This small molecule binds to this protein.
Small molecule (SMILES): CC(=O)N[C@@H]1[C@@H](O)[C@H](O)[C@@H](CO)O[C@H]1O

Binding-site contacts:
Ligand atom C6 contacts residue NAG1 of chain 2.K at 3.6 Å.
Ligand atom O7 contacts residue ASN12 of chain 2.A at 4.2 Å.
Ligand atom C4 contacts residue ASN12 of chain 2.A at 3.9 Å.
Ligand atom C3 contacts residue ASN12 of chain 2.A at 3.7 Å.
Ligand atom C8 contacts residue ASN12 of chain 2.A at 4.5 Å.
Ligand atom C2 contacts residue ASN12 of chain 2.A at 2.4 Å.
Ligand atom O4 contacts residue NAG1 of chain 2.K at 2.8 Å (h-bond).
Ligand atom C5 contacts residue ASN12 of chain 2.A at 3.6 Å.
Ligand atom N2 contacts residue ASN12 of chain 2.A at 3.2 Å (h-bond).
Ligand atom C3 contacts residue NAG1 of chain 2.K at 3.8 Å.
Ligand atom C7 contacts residue ASN11 of chain 2.A at 4.4 Å.
Ligand atom C1 contacts residue ASN12 of chain 2.A at 1.4 Å.
Ligand atom O6 contacts residue NAG1 of chain 2.K at 3.8 Å.
Ligand atom C7 contacts residue ASN12 of chain 2.A at 4.0 Å.
Ligand atom C5 contacts residue NAG1 of chain 2.K at 3.8 Å.
Ligand atom C8 contacts residue ASN11 of chain 2.A at 3.8 Å.
Ligand atom C4 contacts residue NAG1 of chain 2.K at 3.9 Å.
Ligand atom O3 contacts residue NAG1 of chain 2.K at 3.7 Å.
Ligand atom O5 contacts residue ASN12 of chain 2.A at 2.3 Å (h-bond).

Sequence of chain 2.A:
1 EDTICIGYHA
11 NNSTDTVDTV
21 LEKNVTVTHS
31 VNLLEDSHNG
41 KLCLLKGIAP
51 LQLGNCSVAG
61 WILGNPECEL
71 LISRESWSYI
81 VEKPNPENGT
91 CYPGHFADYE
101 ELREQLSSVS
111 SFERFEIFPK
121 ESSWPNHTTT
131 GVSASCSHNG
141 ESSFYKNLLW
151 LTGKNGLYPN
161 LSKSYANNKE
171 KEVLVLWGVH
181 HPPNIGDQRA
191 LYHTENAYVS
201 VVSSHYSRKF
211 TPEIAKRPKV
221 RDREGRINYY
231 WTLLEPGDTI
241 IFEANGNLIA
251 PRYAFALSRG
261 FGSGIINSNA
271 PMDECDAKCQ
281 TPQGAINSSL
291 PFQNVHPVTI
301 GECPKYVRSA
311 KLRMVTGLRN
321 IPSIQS